Binding-site contacts:
Ligand atom C4 contacts residue U2 of chain 33.C at 4.3 Å.
Ligand atom C6 contacts residue U3 of chain 33.C at 3.3 Å.
Ligand atom C2 contacts residue U3 of chain 33.C at 3.0 Å.
Ligand atom C6 contacts residue U2 of chain 33.C at 4.1 Å.
Ligand atom N1 contacts residue U2 of chain 33.C at 3.5 Å (h-bond).
Ligand atom N1 contacts residue U1 of chain 33.C at 2.8 Å (h-bond).
Ligand atom C2 contacts residue U2 of chain 33.C at 3.2 Å.
Ligand atom N6 contacts residue U1 of chain 33.C at 2.8 Å (h-bond).
Ligand atom N3 contacts residue U2 of chain 33.C at 3.7 Å.
Ligand atom C2 contacts residue U1 of chain 33.C at 3.5 Å.
Ligand atom N6 contacts residue U2 of chain 33.C at 4.2 Å.
Ligand atom C6 contacts residue U1 of chain 33.C at 3.6 Å.
Ligand atom N6 contacts residue U3 of chain 33.C at 3.0 Å (h-bond).
Ligand atom N3 contacts residue U3 of chain 33.C at 4.2 Å.
Ligand atom N1 contacts residue U3 of chain 33.C at 2.7 Å (h-bond).

A small-molecule ligand and the protein it binds are described below.
Small molecule (SMILES): Nc1ncnc2c1ncn2[C@@H]1O[C@H](CO[P](=O)(O)O[C@H]2[C@@H](O)[C@H](n3cnc4c(N)ncnc43)O[C@@H]2CO[P](=O)(O)O[C@H]2[C@@H](O)[C@H](n3cnc4c(N)ncnc43)O[C@@H]2COP(=O)(O)O)[C@@H](O)[C@H]1O